Binding-site contacts:
Ligand atom C contacts residue SF41 of chain 1.F at 3.6 Å.
Ligand atom CB contacts residue GLU221 of chain 1.C at 4.0 Å.
Ligand atom CA contacts residue ARG223 of chain 1.C at 3.8 Å.
Ligand atom SD contacts residue SF41 of chain 1.F at 3.2 Å.
Ligand atom CA contacts residue THR173 of chain 1.C at 4.4 Å.
Ligand atom SD contacts residue 5AD1 of chain 1.G at 3.3 Å (h-bond).
Ligand atom OXT contacts residue ARG223 of chain 1.C at 3.9 Å.
Ligand atom CE contacts residue 5AD1 of chain 1.G at 3.7 Å.
Ligand atom N contacts residue GLY172 of chain 1.C at 4.3 Å.
Ligand atom C contacts residue ARG223 of chain 1.C at 3.8 Å.
Ligand atom SD contacts residue SER126 of chain 1.C at 4.4 Å.
Ligand atom O contacts residue 5AD1 of chain 1.G at 4.4 Å.
Ligand atom CG contacts residue GLU221 of chain 1.C at 4.1 Å.
Ligand atom CE contacts residue GLU221 of chain 1.C at 3.3 Å.
Ligand atom CE contacts residue SER126 of chain 1.C at 3.7 Å.
Ligand atom N contacts residue THR173 of chain 1.C at 3.9 Å.
Ligand atom CA contacts residue THR222 of chain 1.C at 4.2 Å.
Ligand atom CG contacts residue SF41 of chain 1.F at 4.2 Å.
Ligand atom CG contacts residue 5AD1 of chain 1.G at 3.2 Å.
Ligand atom N contacts residue SF41 of chain 1.F at 2.8 Å.
Ligand atom O contacts residue ARG260 of chain 1.C at 2.9 Å (salt-bridge).
Ligand atom CB contacts residue SF41 of chain 1.F at 4.5 Å.
Ligand atom CE contacts residue SF41 of chain 1.F at 4.1 Å.
Ligand atom O contacts residue ARG223 of chain 1.C at 4.2 Å.
Ligand atom C contacts residue GLY246 of chain 1.C at 4.5 Å.
Ligand atom C contacts residue ARG260 of chain 1.C at 3.5 Å.
Ligand atom CE contacts residue GLY172 of chain 1.C at 4.3 Å.
Ligand atom CE contacts residue GLY171 of chain 1.C at 3.2 Å.
Ligand atom O contacts residue SF41 of chain 1.F at 2.8 Å.
Ligand atom OXT contacts residue ILE245 of chain 1.C at 4.5 Å.
Ligand atom OXT contacts residue THR222 of chain 1.C at 3.5 Å (h-bond).
Ligand atom OXT contacts residue ARG260 of chain 1.C at 3.2 Å (salt-bridge).
Ligand atom CA contacts residue SF41 of chain 1.F at 3.7 Å.
Ligand atom OXT contacts residue GLY246 of chain 1.C at 3.4 Å (h-bond).
Ligand atom N contacts residue ARG223 of chain 1.C at 4.2 Å.
Ligand atom C contacts residue THR222 of chain 1.C at 4.3 Å.
Ligand atom CB contacts residue THR222 of chain 1.C at 4.4 Å.
Ligand atom CG contacts residue HIS284 of chain 1.C at 4.1 Å.

Sequence of chain 1.C:
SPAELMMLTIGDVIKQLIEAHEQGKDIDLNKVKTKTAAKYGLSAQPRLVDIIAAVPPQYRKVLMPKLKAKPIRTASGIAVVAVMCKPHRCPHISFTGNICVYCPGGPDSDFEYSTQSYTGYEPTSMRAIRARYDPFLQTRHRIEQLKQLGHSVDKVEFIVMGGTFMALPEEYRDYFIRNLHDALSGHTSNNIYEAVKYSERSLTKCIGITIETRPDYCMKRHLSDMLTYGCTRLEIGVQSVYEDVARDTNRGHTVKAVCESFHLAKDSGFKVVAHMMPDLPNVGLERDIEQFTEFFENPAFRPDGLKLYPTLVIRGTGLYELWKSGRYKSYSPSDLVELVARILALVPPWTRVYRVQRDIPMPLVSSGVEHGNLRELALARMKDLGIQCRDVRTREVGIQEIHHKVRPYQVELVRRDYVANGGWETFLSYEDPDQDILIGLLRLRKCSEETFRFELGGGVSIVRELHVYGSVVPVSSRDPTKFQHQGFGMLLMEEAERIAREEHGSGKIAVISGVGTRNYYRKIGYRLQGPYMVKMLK

The protein below binds the small molecule below.
Small molecule (SMILES): CSCC[C@H](N)C(=O)O